The protein below binds the small molecule below.
Small molecule (SMILES): CCCOC[C@H](NC(=O)[C@@H](NC(=O)[C@@H]1CCCN1C(=O)[C@@H](NC(=O)[C@@H](NC(C)=O)C(C)C)[C@@H](C)O)C(C)C)C(=O)N[C@H](C(=O)N[C@@H](C)C(N)=O)[C@@H](C)O

Binding-site contacts:
Ligand atom CB contacts residue UDP1 of chain 1.KA at 3.2 Å.
Ligand atom CG1 contacts residue UDP1 of chain 1.KA at 3.7 Å.
Ligand atom O contacts residue UDP1 of chain 1.KA at 3.6 Å.
Ligand atom N contacts residue HIS188 of chain 1.A at 3.5 Å (h-bond).
Ligand atom OG1 contacts residue VAL587 of chain 1.A at 3.8 Å.
Ligand atom CG2 contacts residue SO41 of chain 1.LA at 3.5 Å.
Ligand atom CE contacts residue UDP1 of chain 1.KA at 2.4 Å.
Ligand atom O contacts residue THR325 of chain 1.A at 3.2 Å.
Ligand atom CA contacts residue UDP1 of chain 1.KA at 3.6 Å.
Ligand atom N contacts residue UDP1 of chain 1.KA at 2.9 Å (h-bond).
Ligand atom O contacts residue SO41 of chain 1.LA at 3.7 Å.
Ligand atom OG1 contacts residue LYS326 of chain 1.A at 3.7 Å.
Ligand atom CG2 contacts residue VAL587 of chain 1.A at 3.8 Å (hydrophobic).
Ligand atom N contacts residue SO41 of chain 1.LA at 3.0 Å (h-bond).
Ligand atom CB contacts residue HIS188 of chain 1.A at 3.7 Å.
Ligand atom C contacts residue TYR324 of chain 1.A at 3.8 Å (hydrophobic).
Ligand atom N contacts residue TYR324 of chain 1.A at 2.8 Å (h-bond).
Ligand atom CA contacts residue HIS190 of chain 1.A at 3.7 Å.
Ligand atom O contacts residue PRO251 of chain 1.A at 3.6 Å.
Ligand atom CB contacts residue SO41 of chain 1.LA at 3.8 Å.
Ligand atom CG1 contacts residue GLN531 of chain 1.A at 3.0 Å.
Ligand atom O contacts residue HIS190 of chain 1.A at 3.9 Å.
Ligand atom CB contacts residue ASN249 of chain 1.A at 3.6 Å.
Ligand atom CE contacts residue THR613 of chain 1.A at 3.8 Å.
Ligand atom N contacts residue HIS190 of chain 1.A at 3.7 Å.
Ligand atom N contacts residue THR325 of chain 1.A at 3.6 Å.
Ligand atom CB contacts residue HIS190 of chain 1.A at 3.6 Å.
Ligand atom CA contacts residue SO41 of chain 1.LA at 3.9 Å.
Ligand atom CD contacts residue UDP1 of chain 1.KA at 3.7 Å.
Ligand atom CA contacts residue UDP1 of chain 1.KA at 3.6 Å.
Ligand atom O contacts residue LYS326 of chain 1.A at 3.1 Å (salt-bridge).
Ligand atom CA contacts residue SO41 of chain 1.LA at 3.7 Å.
Ligand atom OG contacts residue UDP1 of chain 1.KA at 3.8 Å.
Ligand atom CB contacts residue HIS191 of chain 1.A at 3.7 Å.
Ligand atom O contacts residue UDP1 of chain 1.KA at 3.9 Å.
Ligand atom C contacts residue LYS326 of chain 1.A at 3.7 Å.
Ligand atom CZ contacts residue UDP1 of chain 1.KA at 1.4 Å.
Ligand atom N contacts residue LYS326 of chain 1.A at 3.5 Å (salt-bridge).
Ligand atom CB contacts residue SO41 of chain 1.LA at 3.5 Å.
Ligand atom CG contacts residue ASN249 of chain 1.A at 3.3 Å.

Sequence of chain 1.A:
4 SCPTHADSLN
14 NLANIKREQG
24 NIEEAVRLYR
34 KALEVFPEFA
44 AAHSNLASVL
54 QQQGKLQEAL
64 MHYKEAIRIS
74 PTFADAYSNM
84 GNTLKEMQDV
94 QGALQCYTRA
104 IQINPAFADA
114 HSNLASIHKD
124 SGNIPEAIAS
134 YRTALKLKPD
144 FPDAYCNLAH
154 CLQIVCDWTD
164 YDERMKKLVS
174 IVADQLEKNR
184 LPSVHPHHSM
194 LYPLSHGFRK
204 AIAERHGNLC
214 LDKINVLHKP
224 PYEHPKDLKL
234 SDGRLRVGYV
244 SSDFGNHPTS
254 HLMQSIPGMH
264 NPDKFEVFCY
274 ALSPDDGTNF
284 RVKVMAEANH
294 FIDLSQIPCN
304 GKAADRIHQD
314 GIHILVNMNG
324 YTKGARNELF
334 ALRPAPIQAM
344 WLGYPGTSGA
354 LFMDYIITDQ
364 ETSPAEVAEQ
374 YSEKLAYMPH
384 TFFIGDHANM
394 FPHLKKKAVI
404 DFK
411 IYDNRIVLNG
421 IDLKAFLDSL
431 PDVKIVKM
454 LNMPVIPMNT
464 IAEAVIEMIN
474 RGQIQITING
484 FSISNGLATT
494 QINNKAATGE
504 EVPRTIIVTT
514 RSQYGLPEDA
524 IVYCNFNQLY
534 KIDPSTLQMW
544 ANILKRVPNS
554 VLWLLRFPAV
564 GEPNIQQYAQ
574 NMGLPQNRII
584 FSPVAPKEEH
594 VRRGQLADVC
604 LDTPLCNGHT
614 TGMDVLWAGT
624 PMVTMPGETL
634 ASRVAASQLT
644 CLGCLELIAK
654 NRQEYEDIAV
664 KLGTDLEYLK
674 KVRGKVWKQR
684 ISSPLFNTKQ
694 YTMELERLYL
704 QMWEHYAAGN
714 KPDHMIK